Sequence of chain 1.D:
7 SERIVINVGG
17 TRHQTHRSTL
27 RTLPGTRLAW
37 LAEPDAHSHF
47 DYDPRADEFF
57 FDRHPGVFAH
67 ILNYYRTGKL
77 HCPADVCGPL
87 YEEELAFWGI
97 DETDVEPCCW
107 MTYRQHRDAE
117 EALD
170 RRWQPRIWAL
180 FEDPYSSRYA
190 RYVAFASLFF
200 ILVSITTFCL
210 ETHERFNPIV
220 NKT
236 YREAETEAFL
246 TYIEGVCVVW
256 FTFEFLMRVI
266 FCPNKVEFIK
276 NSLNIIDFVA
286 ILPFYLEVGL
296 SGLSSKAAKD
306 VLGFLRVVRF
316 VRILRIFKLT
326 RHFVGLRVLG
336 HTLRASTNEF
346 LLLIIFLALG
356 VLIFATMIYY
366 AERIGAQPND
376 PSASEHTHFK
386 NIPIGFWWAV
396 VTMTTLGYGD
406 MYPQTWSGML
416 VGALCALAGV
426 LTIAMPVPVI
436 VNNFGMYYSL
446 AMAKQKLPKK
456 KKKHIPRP

The small molecule below binds the protein below.
Small molecule (SMILES): CC(C)CCC[C@@H](C)[C@H]1CC[C@H]2[C@@H]3CC=C4C[C@@H](OC(=O)CCC(=O)O)CC[C@]4(C)[C@H]3CC[C@]12C

Binding-site contacts:
Ligand atom CAD contacts residue LEU331 of chain 1.D at 4.0 Å (hydrophobic).
Ligand atom CAD contacts residue ARG332 of chain 1.D at 4.0 Å.
Ligand atom CAN contacts residue ILE358 of chain 1.B at 3.6 Å (hydrophobic).
Ligand atom CAQ contacts residue PHE322 of chain 1.D at 3.7 Å (hydrophobic).
Ligand atom CAK contacts residue PHE322 of chain 1.D at 3.8 Å (hydrophobic).
Ligand atom OAG contacts residue ASN276 of chain 1.D at 4.2 Å.
Ligand atom CAE contacts residue LEU331 of chain 1.D at 3.2 Å (hydrophobic).
Ligand atom CAB contacts residue PHE359 of chain 1.B at 4.4 Å (hydrophobic).
Ligand atom CBD contacts residue LEU331 of chain 1.D at 4.4 Å (hydrophobic).
Ligand atom CAY contacts residue LEU278 of chain 1.D at 4.2 Å (hydrophobic).
Ligand atom CAA contacts residue LEU354 of chain 1.B at 3.9 Å (hydrophobic).
Ligand atom CAV contacts residue ARG326 of chain 1.D at 3.5 Å.
Ligand atom CBG contacts residue PHE322 of chain 1.D at 4.4 Å (hydrophobic).
Ligand atom CAQ contacts residue LEU331 of chain 1.D at 3.9 Å (hydrophobic).
Ligand atom CAP contacts residue PHE322 of chain 1.D at 3.5 Å (hydrophobic).
Ligand atom CBA contacts residue LEU354 of chain 1.B at 4.1 Å (hydrophobic).
Ligand atom CAO contacts residue LEU334 of chain 1.D at 4.0 Å (hydrophobic).
Ligand atom CBB contacts residue LEU338 of chain 1.D at 4.0 Å (hydrophobic).
Ligand atom CBA contacts residue ILE358 of chain 1.B at 4.2 Å (hydrophobic).
Ligand atom CAE contacts residue GLY335 of chain 1.D at 4.5 Å.
Ligand atom CAI contacts residue ARG326 of chain 1.D at 4.1 Å.
Ligand atom CAA contacts residue GLY355 of chain 1.B at 4.1 Å.
Ligand atom CAU contacts residue GLY335 of chain 1.D at 4.2 Å.
Ligand atom CAS contacts residue LEU331 of chain 1.D at 4.2 Å (hydrophobic).
Ligand atom CAZ contacts residue ARG326 of chain 1.D at 4.2 Å.
Ligand atom OAH contacts residue ASN276 of chain 1.D at 3.0 Å (h-bond).
Ligand atom CAI contacts residue PHE322 of chain 1.D at 3.9 Å (hydrophobic).
Ligand atom CAL contacts residue ASN276 of chain 1.D at 3.9 Å.
Ligand atom CBG contacts residue LEU331 of chain 1.D at 4.4 Å (hydrophobic).
Ligand atom CAX contacts residue ASN276 of chain 1.D at 3.8 Å.
Ligand atom CBI contacts residue LEU331 of chain 1.D at 4.3 Å (hydrophobic).
Ligand atom CBA contacts residue GLY355 of chain 1.B at 3.8 Å.
Ligand atom CAE contacts residue LEU334 of chain 1.D at 3.8 Å (hydrophobic).
Ligand atom CAC contacts residue LEU338 of chain 1.D at 3.6 Å (hydrophobic).
Ligand atom CAS contacts residue GLY335 of chain 1.D at 4.0 Å.
Ligand atom CAA contacts residue PHE351 of chain 1.B at 3.9 Å (hydrophobic).
Ligand atom CBB contacts residue LEU334 of chain 1.D at 4.3 Å (hydrophobic).
Ligand atom OAG contacts residue LEU278 of chain 1.D at 3.3 Å.
Ligand atom CAB contacts residue GLY355 of chain 1.B at 3.8 Å.

Sequence of chain 1.B:
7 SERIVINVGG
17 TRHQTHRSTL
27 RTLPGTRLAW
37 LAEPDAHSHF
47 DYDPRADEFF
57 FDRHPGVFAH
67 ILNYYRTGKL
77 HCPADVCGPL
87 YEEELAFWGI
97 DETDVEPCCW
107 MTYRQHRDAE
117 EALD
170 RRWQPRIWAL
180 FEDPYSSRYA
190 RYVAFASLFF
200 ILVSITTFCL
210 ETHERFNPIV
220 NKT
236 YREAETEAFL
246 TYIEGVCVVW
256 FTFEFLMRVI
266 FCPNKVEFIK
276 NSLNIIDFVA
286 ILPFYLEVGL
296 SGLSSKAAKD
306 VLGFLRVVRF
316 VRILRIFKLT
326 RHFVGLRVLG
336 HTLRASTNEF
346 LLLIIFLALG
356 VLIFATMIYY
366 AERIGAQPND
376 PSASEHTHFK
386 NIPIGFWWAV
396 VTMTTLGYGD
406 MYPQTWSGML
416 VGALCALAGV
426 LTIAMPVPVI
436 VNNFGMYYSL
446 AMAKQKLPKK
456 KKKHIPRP